Sequence of chain 1.C:
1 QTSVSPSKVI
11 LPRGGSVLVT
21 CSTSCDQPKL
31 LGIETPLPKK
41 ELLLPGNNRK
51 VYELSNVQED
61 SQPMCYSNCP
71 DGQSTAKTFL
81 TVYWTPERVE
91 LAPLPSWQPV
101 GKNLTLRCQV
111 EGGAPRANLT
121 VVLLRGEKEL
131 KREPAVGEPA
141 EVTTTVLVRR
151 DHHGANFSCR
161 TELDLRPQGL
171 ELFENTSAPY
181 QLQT

Binding-site contacts:
Ligand atom N2 contacts residue ASN175 of chain 1.C at 2.9 Å (h-bond).
Ligand atom C7 contacts residue ASN175 of chain 1.C at 3.5 Å.
Ligand atom O6 contacts residue GLU174 of chain 1.C at 4.1 Å.
Ligand atom O5 contacts residue GLU174 of chain 1.C at 3.8 Å.
Ligand atom N2 contacts residue THR85 of chain 1.C at 3.6 Å.
Ligand atom O5 contacts residue ASN175 of chain 1.C at 2.4 Å (h-bond).
Ligand atom C2 contacts residue ASN175 of chain 1.C at 2.5 Å.
Ligand atom C3 contacts residue ASN175 of chain 1.C at 3.9 Å.
Ligand atom C8 contacts residue GLU87 of chain 1.C at 4.2 Å.
Ligand atom C1 contacts residue THR85 of chain 1.C at 3.7 Å.
Ligand atom C7 contacts residue PHE173 of chain 1.C at 4.2 Å (hydrophobic).
Ligand atom C1 contacts residue GLU174 of chain 1.C at 4.5 Å.
Ligand atom N2 contacts residue PRO86 of chain 1.C at 4.4 Å.
Ligand atom C2 contacts residue THR85 of chain 1.C at 3.9 Å.
Ligand atom C5 contacts residue THR85 of chain 1.C at 3.8 Å.
Ligand atom C8 contacts residue ASN175 of chain 1.C at 3.4 Å.
Ligand atom O7 contacts residue ASN175 of chain 1.C at 4.5 Å.
Ligand atom C5 contacts residue ASN175 of chain 1.C at 3.7 Å.
Ligand atom C8 contacts residue TYR83 of chain 1.C at 4.1 Å (hydrophobic).
Ligand atom C4 contacts residue ASN175 of chain 1.C at 4.3 Å.
Ligand atom O5 contacts residue THR85 of chain 1.C at 4.2 Å.
Ligand atom O6 contacts residue THR85 of chain 1.C at 4.4 Å.
Ligand atom C8 contacts residue PRO86 of chain 1.C at 4.1 Å (hydrophobic).
Ligand atom C4 contacts residue THR85 of chain 1.C at 4.4 Å.
Ligand atom O6 contacts residue PHE173 of chain 1.C at 3.6 Å.
Ligand atom C3 contacts residue THR85 of chain 1.C at 3.8 Å.
Ligand atom C1 contacts residue ASN175 of chain 1.C at 1.5 Å.
Ligand atom O7 contacts residue PHE173 of chain 1.C at 4.0 Å.

This small molecule binds to this protein.
Small molecule (SMILES): CC(=O)N[C@H]1[C@H](O[C@H]2[C@H](O)[C@@H](NC(C)=O)CO[C@@H]2CO)O[C@H](CO)[C@@H](O)[C@@H]1O